Binding-site contacts:
Ligand atom O contacts residue LYS63 of chain 1.A at 3.2 Å (salt-bridge).
Ligand atom CD1 contacts residue ALA329 of chain 1.A at 3.8 Å (hydrophobic).
Ligand atom CB contacts residue LYS63 of chain 1.A at 3.7 Å.
Ligand atom CB contacts residue LYS63 of chain 1.A at 3.5 Å.
Ligand atom N contacts residue LYS63 of chain 1.A at 4.0 Å.
Ligand atom C contacts residue LYS63 of chain 1.A at 4.1 Å.
Ligand atom CZ contacts residue THR60 of chain 1.A at 4.2 Å.
Ligand atom C contacts residue CYS64 of chain 1.A at 4.0 Å (hydrophobic).
Ligand atom N contacts residue LYS63 of chain 1.A at 2.7 Å (salt-bridge).
Ligand atom O contacts residue LYS63 of chain 1.A at 4.3 Å.
Ligand atom CE1 contacts residue ASP37 of chain 1.A at 4.2 Å.
Ligand atom CA contacts residue LYS63 of chain 1.A at 3.4 Å.
Ligand atom CG contacts residue TYR59 of chain 1.A at 3.9 Å (hydrophobic).
Ligand atom CB contacts residue CYS64 of chain 1.A at 3.1 Å (hydrophobic).
Ligand atom CD1 contacts residue TYR59 of chain 1.A at 4.3 Å (hydrophobic).
Ligand atom N contacts residue LYS63 of chain 1.A at 4.4 Å.
Ligand atom CA contacts residue LYS63 of chain 1.A at 3.1 Å.
Ligand atom CG contacts residue LYS63 of chain 1.A at 4.2 Å.
Ligand atom O contacts residue LYS63 of chain 1.A at 4.0 Å.
Ligand atom CD2 contacts residue CYS64 of chain 1.A at 4.0 Å (hydrophobic).
Ligand atom CE1 contacts residue VAL41 of chain 1.A at 4.3 Å (hydrophobic).
Ligand atom C contacts residue LYS63 of chain 1.A at 2.7 Å.
Ligand atom CD2 contacts residue TYR59 of chain 1.A at 4.5 Å (hydrophobic).
Ligand atom CD2 contacts residue VAL41 of chain 1.A at 4.5 Å (hydrophobic).
Ligand atom CD2 contacts residue ALA329 of chain 1.A at 3.2 Å (hydrophobic).
Ligand atom CA contacts residue CYS64 of chain 1.A at 3.6 Å (hydrophobic).
Ligand atom CG contacts residue VAL41 of chain 1.A at 4.2 Å (hydrophobic).
Ligand atom CA contacts residue LYS63 of chain 1.A at 3.7 Å.
Ligand atom CD1 contacts residue VAL41 of chain 1.A at 4.1 Å (hydrophobic).
Ligand atom CE2 contacts residue ILE40 of chain 1.A at 4.1 Å (hydrophobic).
Ligand atom CD2 contacts residue LEU44 of chain 1.A at 4.4 Å (hydrophobic).
Ligand atom N contacts residue CYS64 of chain 1.A at 4.0 Å.
Ligand atom SG contacts residue CYS64 of chain 1.A at 2.0 Å (h-bond).
Ligand atom CG contacts residue ALA329 of chain 1.A at 3.8 Å (hydrophobic).
Ligand atom CE2 contacts residue THR60 of chain 1.A at 3.8 Å.
Ligand atom SG contacts residue LEU44 of chain 1.A at 4.2 Å.
Ligand atom CZ contacts residue ASP37 of chain 1.A at 3.8 Å.

Sequence of chain 1.A:
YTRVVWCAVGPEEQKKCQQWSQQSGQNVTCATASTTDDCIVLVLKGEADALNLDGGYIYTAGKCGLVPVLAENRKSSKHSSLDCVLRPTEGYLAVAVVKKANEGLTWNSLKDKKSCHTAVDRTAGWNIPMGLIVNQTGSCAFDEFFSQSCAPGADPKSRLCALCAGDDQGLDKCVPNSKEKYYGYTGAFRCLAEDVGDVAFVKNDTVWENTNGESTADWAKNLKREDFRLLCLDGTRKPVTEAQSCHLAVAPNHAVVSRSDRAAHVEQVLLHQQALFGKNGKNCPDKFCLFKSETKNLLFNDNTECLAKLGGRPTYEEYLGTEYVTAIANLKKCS

The protein below binds the small molecule below.
Small molecule (SMILES): CC(C)C[C@H](N)C(=O)N[C@@H](CCC(=O)O)C(=O)N[C@@H](C)C(=O)N[C@@H](CS)C(=O)N[C@@H](C)C(=O)N[C@H](C=O)Cc1ccccc1